Sequence of chain 1.A:
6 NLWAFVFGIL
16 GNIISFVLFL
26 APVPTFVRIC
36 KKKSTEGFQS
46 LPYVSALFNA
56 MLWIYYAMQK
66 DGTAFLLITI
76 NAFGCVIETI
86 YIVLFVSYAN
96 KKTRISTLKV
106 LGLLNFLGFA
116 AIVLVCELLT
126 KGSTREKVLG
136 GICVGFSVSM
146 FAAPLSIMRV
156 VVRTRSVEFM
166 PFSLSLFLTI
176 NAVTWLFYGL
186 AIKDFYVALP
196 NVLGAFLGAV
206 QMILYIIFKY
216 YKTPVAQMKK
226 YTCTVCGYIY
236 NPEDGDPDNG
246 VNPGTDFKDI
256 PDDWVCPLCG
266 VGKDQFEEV

A small-molecule ligand and the protein it binds are described below.
Small molecule (SMILES): Nc1ccn([C@H]2C[C@H](O)[C@@H](COP(=O)(O)O)O2)c(=O)n1

Binding-site contacts:
Ligand atom P contacts residue LEU23 of chain 1.A at 4.1 Å.
Ligand atom C3' contacts residue SER20 of chain 1.A at 3.7 Å.
Ligand atom O4' contacts residue ASN76 of chain 1.A at 4.0 Å.
Ligand atom O2P contacts residue SER20 of chain 1.A at 3.3 Å (h-bond).
Ligand atom N1 contacts residue TRP58 of chain 1.A at 4.2 Å.
Ligand atom N3 contacts residue VAL192 of chain 1.A at 3.8 Å.
Ligand atom C4 contacts residue ASN196 of chain 1.A at 3.7 Å.
Ligand atom C4 contacts residue VAL192 of chain 1.A at 4.3 Å (hydrophobic).
Ligand atom O1P contacts residue PHE24 of chain 1.A at 3.7 Å.
Ligand atom O3' contacts residue TRP180 of chain 1.A at 4.0 Å.
Ligand atom N4 contacts residue ASN196 of chain 1.A at 3.5 Å (h-bond).
Ligand atom C6 contacts residue ASN54 of chain 1.A at 4.2 Å.
Ligand atom C6 contacts residue TRP58 of chain 1.A at 4.1 Å (hydrophobic).
Ligand atom C5 contacts residue TRP58 of chain 1.A at 4.2 Å (hydrophobic).
Ligand atom O3' contacts residue ASN76 of chain 1.A at 4.0 Å.
Ligand atom O3P contacts residue ASN176 of chain 1.A at 3.6 Å.
Ligand atom C4 contacts residue TRP58 of chain 1.A at 4.0 Å (hydrophobic).
Ligand atom P contacts residue PHE24 of chain 1.A at 4.2 Å.
Ligand atom O3P contacts residue LEU23 of chain 1.A at 3.8 Å.
Ligand atom O2 contacts residue VAL192 of chain 1.A at 4.0 Å.
Ligand atom N4 contacts residue TRP58 of chain 1.A at 4.2 Å.
Ligand atom C5' contacts residue ASN176 of chain 1.A at 4.1 Å.
Ligand atom C2 contacts residue TRP58 of chain 1.A at 4.2 Å (hydrophobic).
Ligand atom O3' contacts residue SER20 of chain 1.A at 3.8 Å.
Ligand atom C3' contacts residue TRP180 of chain 1.A at 3.9 Å (hydrophobic).
Ligand atom O3' contacts residue ILE75 of chain 1.A at 3.1 Å.
Ligand atom O5' contacts residue PHE24 of chain 1.A at 3.4 Å.
Ligand atom N4 contacts residue VAL192 of chain 1.A at 3.8 Å.
Ligand atom C1' contacts residue ASN76 of chain 1.A at 4.0 Å.
Ligand atom N4 contacts residue PRO195 of chain 1.A at 3.0 Å.
Ligand atom O2P contacts residue ASN176 of chain 1.A at 4.1 Å.
Ligand atom P contacts residue ASN176 of chain 1.A at 4.3 Å.
Ligand atom C2 contacts residue ASN196 of chain 1.A at 4.3 Å.
Ligand atom C5 contacts residue SER142 of chain 1.A at 4.1 Å.
Ligand atom O2P contacts residue LEU23 of chain 1.A at 3.0 Å.
Ligand atom N3 contacts residue ASN196 of chain 1.A at 3.3 Å (h-bond).
Ligand atom O1P contacts residue LEU23 of chain 1.A at 4.2 Å.
Ligand atom C2' contacts residue TRP180 of chain 1.A at 3.9 Å (hydrophobic).
Ligand atom O5' contacts residue SER20 of chain 1.A at 4.2 Å.
Ligand atom N3 contacts residue TRP58 of chain 1.A at 3.9 Å.